Binding-site contacts:
Ligand atom C1 contacts residue THR174 of chain 1.A at 4.4 Å.
Ligand atom C8 contacts residue SER150 of chain 1.A at 4.4 Å.
Ligand atom O5 contacts residue THR174 of chain 1.A at 4.0 Å.
Ligand atom O5 contacts residue ASN175 of chain 1.A at 2.4 Å (h-bond).
Ligand atom C1 contacts residue ASN175 of chain 1.A at 1.4 Å.
Ligand atom C8 contacts residue ASN175 of chain 1.A at 3.8 Å.
Ligand atom C5 contacts residue ASN175 of chain 1.A at 3.6 Å.
Ligand atom C2 contacts residue ASN175 of chain 1.A at 2.5 Å.
Ligand atom C7 contacts residue SER150 of chain 1.A at 3.9 Å.
Ligand atom O7 contacts residue SER150 of chain 1.A at 3.5 Å (h-bond).
Ligand atom C7 contacts residue ASN175 of chain 1.A at 3.6 Å.
Ligand atom C3 contacts residue ASN175 of chain 1.A at 3.9 Å.
Ligand atom N2 contacts residue ASN175 of chain 1.A at 3.0 Å (h-bond).
Ligand atom C4 contacts residue ASN175 of chain 1.A at 4.3 Å.
Ligand atom C6 contacts residue THR174 of chain 1.A at 4.5 Å.
Ligand atom C5 contacts residue THR174 of chain 1.A at 4.5 Å.

This protein binds this small molecule.
Small molecule (SMILES): CC(=O)N[C@@H]1[C@@H](O)[C@H](O)[C@@H](CO)O[C@H]1O

Sequence of chain 1.A:
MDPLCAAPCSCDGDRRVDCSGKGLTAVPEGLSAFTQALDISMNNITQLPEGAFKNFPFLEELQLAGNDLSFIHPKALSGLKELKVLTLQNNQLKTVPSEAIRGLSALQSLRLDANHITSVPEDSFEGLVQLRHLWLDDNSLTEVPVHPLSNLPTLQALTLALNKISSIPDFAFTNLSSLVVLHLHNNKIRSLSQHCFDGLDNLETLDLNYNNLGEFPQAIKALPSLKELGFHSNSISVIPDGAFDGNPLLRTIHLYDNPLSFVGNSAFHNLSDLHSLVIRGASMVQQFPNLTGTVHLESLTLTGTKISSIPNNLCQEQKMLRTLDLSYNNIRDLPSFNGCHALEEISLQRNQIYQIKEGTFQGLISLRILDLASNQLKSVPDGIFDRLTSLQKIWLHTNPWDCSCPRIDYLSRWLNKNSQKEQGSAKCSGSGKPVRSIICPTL